This protein binds this small molecule.
Small molecule (SMILES): CC(=O)N[C@@H]1[C@@H](O)[C@H](O)[C@@H](CO)O[C@H]1O

Binding-site contacts:
Ligand atom O7 contacts residue ARG85 of chain 1.B at 4.1 Å.
Ligand atom C3 contacts residue ASN114 of chain 1.B at 3.8 Å.
Ligand atom C8 contacts residue ARG89 of chain 1.B at 3.4 Å.
Ligand atom C8 contacts residue THR112 of chain 1.B at 2.7 Å.
Ligand atom C7 contacts residue THR112 of chain 1.B at 3.8 Å.
Ligand atom C8 contacts residue ASN114 of chain 1.B at 4.4 Å.
Ligand atom C4 contacts residue ASN114 of chain 1.B at 4.2 Å.
Ligand atom N2 contacts residue THR112 of chain 1.B at 4.5 Å.
Ligand atom O7 contacts residue THR112 of chain 1.B at 4.0 Å.
Ligand atom C1 contacts residue ASN114 of chain 1.B at 1.5 Å.
Ligand atom O7 contacts residue ASN114 of chain 1.B at 3.4 Å (h-bond).
Ligand atom C2 contacts residue ASN114 of chain 1.B at 2.4 Å.
Ligand atom C7 contacts residue ARG89 of chain 1.B at 4.4 Å.
Ligand atom N2 contacts residue ASN114 of chain 1.B at 2.8 Å (h-bond).
Ligand atom O5 contacts residue ASN114 of chain 1.B at 2.4 Å (h-bond).
Ligand atom C7 contacts residue ASN114 of chain 1.B at 3.3 Å.
Ligand atom O7 contacts residue GLU84 of chain 1.B at 4.4 Å.
Ligand atom C5 contacts residue ASN114 of chain 1.B at 3.7 Å.

Sequence of chain 1.B:
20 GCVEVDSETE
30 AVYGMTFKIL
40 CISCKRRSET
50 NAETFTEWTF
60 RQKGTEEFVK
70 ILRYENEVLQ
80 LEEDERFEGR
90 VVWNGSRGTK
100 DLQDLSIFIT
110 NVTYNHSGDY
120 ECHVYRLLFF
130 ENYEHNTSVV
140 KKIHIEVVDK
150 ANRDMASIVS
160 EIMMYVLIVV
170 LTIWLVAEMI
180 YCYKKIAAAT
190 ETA